Sequence of chain 1.C:
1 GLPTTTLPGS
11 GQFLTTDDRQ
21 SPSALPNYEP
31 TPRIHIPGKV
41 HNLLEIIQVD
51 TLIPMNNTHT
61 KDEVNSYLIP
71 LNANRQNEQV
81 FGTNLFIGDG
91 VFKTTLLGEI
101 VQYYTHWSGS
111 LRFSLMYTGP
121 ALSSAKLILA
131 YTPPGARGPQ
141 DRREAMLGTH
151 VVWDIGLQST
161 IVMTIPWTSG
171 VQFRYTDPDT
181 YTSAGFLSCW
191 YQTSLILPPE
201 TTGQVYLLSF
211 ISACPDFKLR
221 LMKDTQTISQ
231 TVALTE

Binding-site contacts:
Ligand atom C4B contacts residue TYR152 of chain 1.A at 3.7 Å (hydrophobic).
Ligand atom N2 contacts residue ASN219 of chain 1.A at 3.5 Å (h-bond).
Ligand atom O1A contacts residue MET224 of chain 1.A at 3.9 Å.
Ligand atom C5C contacts residue TYR152 of chain 1.A at 3.8 Å (hydrophobic).
Ligand atom C4 contacts residue TYR197 of chain 1.A at 3.6 Å (hydrophobic).
Ligand atom C5 contacts residue MET221 of chain 1.A at 3.9 Å (hydrophobic).
Ligand atom C4A contacts residue PRO174 of chain 1.A at 3.2 Å (hydrophobic).
Ligand atom C4A contacts residue ALA150 of chain 1.A at 3.9 Å (hydrophobic).
Ligand atom N3A contacts residue PRO174 of chain 1.A at 3.3 Å (h-bond).
Ligand atom C5B contacts residue PHE186 of chain 1.A at 3.8 Å (hydrophobic).
Ligand atom C4A contacts residue SER175 of chain 1.A at 3.6 Å.
Ligand atom C4B contacts residue PHE186 of chain 1.A at 3.6 Å (hydrophobic).
Ligand atom C5A contacts residue ALA150 of chain 1.A at 3.4 Å (hydrophobic).
Ligand atom C2C contacts residue ILE104 of chain 1.A at 3.9 Å (hydrophobic).
Ligand atom N2 contacts residue MET221 of chain 1.A at 3.9 Å.
Ligand atom O1A contacts residue PHE186 of chain 1.A at 3.4 Å.
Ligand atom O1 contacts residue MET221 of chain 1.A at 3.4 Å (h-bond).
Ligand atom O1B contacts residue VAL188 of chain 1.A at 3.8 Å.
Ligand atom N3A contacts residue ALA24 of chain 1.C at 3.8 Å.
Ligand atom CL1 contacts residue VAL188 of chain 1.A at 3.7 Å.
Ligand atom C5A contacts residue VAL176 of chain 1.A at 3.8 Å (hydrophobic).
Ligand atom CL2 contacts residue MET224 of chain 1.A at 3.2 Å.
Ligand atom C3C contacts residue TYR128 of chain 1.A at 3.8 Å (hydrophobic).
Ligand atom C3B contacts residue ALA24 of chain 1.C at 4.0 Å (hydrophobic).
Ligand atom C1C contacts residue TYR128 of chain 1.A at 3.6 Å (hydrophobic).
Ligand atom C5B contacts residue MET224 of chain 1.A at 3.8 Å (hydrophobic).
Ligand atom C3C contacts residue ILE104 of chain 1.A at 3.6 Å (hydrophobic).
Ligand atom C31 contacts residue TYR197 of chain 1.A at 3.6 Å (hydrophobic).
Ligand atom CL1 contacts residue LEU25 of chain 1.C at 3.5 Å.
Ligand atom C2C contacts residue MET221 of chain 1.A at 3.3 Å (hydrophobic).
Ligand atom C31 contacts residue ASN219 of chain 1.A at 3.7 Å.
Ligand atom CL2 contacts residue ILE104 of chain 1.A at 3.4 Å.
Ligand atom C1C contacts residue LEU106 of chain 1.A at 3.9 Å (hydrophobic).
Ligand atom C5 contacts residue LEU106 of chain 1.A at 3.7 Å (hydrophobic).
Ligand atom C4C contacts residue VAL191 of chain 1.A at 3.7 Å (hydrophobic).
Ligand atom CL2 contacts residue TYR128 of chain 1.A at 3.4 Å.
Ligand atom O1 contacts residue LEU106 of chain 1.A at 3.7 Å.
Ligand atom C4A contacts residue VAL176 of chain 1.A at 3.9 Å (hydrophobic).
Ligand atom C2A contacts residue PHE186 of chain 1.A at 3.6 Å (hydrophobic).
Ligand atom C3B contacts residue TYR152 of chain 1.A at 3.9 Å (hydrophobic).

Sequence of chain 1.A:
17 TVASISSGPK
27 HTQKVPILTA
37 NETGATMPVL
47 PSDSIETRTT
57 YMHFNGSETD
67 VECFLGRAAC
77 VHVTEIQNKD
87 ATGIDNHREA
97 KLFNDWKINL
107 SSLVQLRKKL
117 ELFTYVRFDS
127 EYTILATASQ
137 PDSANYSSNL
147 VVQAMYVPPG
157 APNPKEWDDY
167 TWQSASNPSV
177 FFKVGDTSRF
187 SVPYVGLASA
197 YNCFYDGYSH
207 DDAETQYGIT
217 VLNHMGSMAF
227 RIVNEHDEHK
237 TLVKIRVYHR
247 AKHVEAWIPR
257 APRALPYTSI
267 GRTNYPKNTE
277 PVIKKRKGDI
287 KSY

A small-molecule ligand and the protein it binds are described below.
Small molecule (SMILES): Cc1cc(CCCCCOc2c(Cl)cc(C3=NCCO3)cc2Cl)on1

Sequence of chain 2.C:
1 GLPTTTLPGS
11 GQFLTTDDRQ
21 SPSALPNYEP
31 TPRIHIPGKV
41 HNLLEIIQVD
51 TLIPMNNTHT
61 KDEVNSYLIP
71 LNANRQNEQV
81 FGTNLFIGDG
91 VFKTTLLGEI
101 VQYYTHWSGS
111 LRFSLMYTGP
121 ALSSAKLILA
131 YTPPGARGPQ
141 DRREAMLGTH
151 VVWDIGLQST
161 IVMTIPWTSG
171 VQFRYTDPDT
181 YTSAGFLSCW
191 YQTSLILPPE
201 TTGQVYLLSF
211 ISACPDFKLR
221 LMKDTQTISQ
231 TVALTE